Binding-site contacts:
Ligand atom P contacts residue LYS68 of chain 1.A at 3.4 Å.
Ligand atom O3' contacts residue VAL65 of chain 1.A at 3.9 Å.
Ligand atom C3' contacts residue GLY66 of chain 1.A at 3.7 Å.
Ligand atom N3 contacts residue ALA38 of chain 1.A at 3.6 Å.
Ligand atom P contacts residue GLY66 of chain 1.A at 3.6 Å.
Ligand atom P contacts residue LYS68 of chain 1.A at 3.7 Å.
Ligand atom C5' contacts residue TYR39 of chain 1.A at 3.5 Å (hydrophobic).
Ligand atom OP1 contacts residue THR67 of chain 1.A at 3.7 Å.
Ligand atom O3' contacts residue ILE69 of chain 1.A at 3.7 Å.
Ligand atom OP2 contacts residue GLY66 of chain 1.A at 3.8 Å.
Ligand atom OP2 contacts residue THR67 of chain 1.A at 3.5 Å (h-bond).
Ligand atom OP1 contacts residue PRO63 of chain 1.A at 3.9 Å.
Ligand atom OP1 contacts residue VAL65 of chain 1.A at 3.5 Å (h-bond).
Ligand atom P contacts residue ILE69 of chain 1.A at 3.9 Å.
Ligand atom OP1 contacts residue ILE69 of chain 1.A at 3.0 Å (h-bond).
Ligand atom C5' contacts residue GLY66 of chain 1.A at 3.5 Å.
Ligand atom P contacts residue LYS35 of chain 1.A at 3.9 Å.
Ligand atom OP2 contacts residue LYS72 of chain 1.A at 3.3 Å (salt-bridge).
Ligand atom OP2 contacts residue LYS68 of chain 1.A at 3.0 Å (salt-bridge).
Ligand atom N7 contacts residue LYS35 of chain 1.A at 3.7 Å.
Ligand atom OP3 contacts residue LYS35 of chain 1.A at 2.9 Å (salt-bridge).
Ligand atom C4' contacts residue GLY64 of chain 1.A at 3.4 Å.
Ligand atom OP1 contacts residue GLY66 of chain 1.A at 2.7 Å (h-bond).
Ligand atom OP1 contacts residue LYS68 of chain 1.A at 2.7 Å (salt-bridge).
Ligand atom OP1 contacts residue GLY64 of chain 1.A at 2.9 Å (h-bond).
Ligand atom OP1 contacts residue LYS35 of chain 1.A at 3.8 Å.
Ligand atom C3' contacts residue LYS68 of chain 1.A at 3.9 Å.
Ligand atom OP1 contacts residue NA1 of chain 1.F at 2.6 Å (h-bond).
Ligand atom O3' contacts residue GLY64 of chain 1.A at 3.4 Å.
Ligand atom O4' contacts residue ALA38 of chain 1.A at 3.7 Å.
Ligand atom OP1 contacts residue LYS68 of chain 1.A at 3.5 Å (salt-bridge).
Ligand atom C5' contacts residue GLY64 of chain 1.A at 3.4 Å.
Ligand atom OP2 contacts residue GLY66 of chain 1.A at 3.8 Å.
Ligand atom O5' contacts residue GLY66 of chain 1.A at 3.5 Å.
Ligand atom OP2 contacts residue NA1 of chain 1.F at 3.9 Å.
Ligand atom P contacts residue NA1 of chain 1.F at 3.6 Å.
Ligand atom OP2 contacts residue VAL65 of chain 1.A at 3.9 Å.
Ligand atom OP2 contacts residue LYS68 of chain 1.A at 3.2 Å (salt-bridge).
Ligand atom OP1 contacts residue LEU62 of chain 1.A at 3.7 Å.
Ligand atom C8 contacts residue LYS35 of chain 1.A at 3.7 Å.

A protein and the small-molecule ligand that binds it are described below.
Small molecule (SMILES): Cc1cn([C@H]2C[C@H](O[P](=O)(O)OC[C@H]3O[C@@H](n4ccc(N)nc4=O)C[C@@H]3O[P](=O)(O)OC[C@H]3O[C@@H](n4cnc5c(=O)nc(N)[nH]c54)C[C@@H]3O[P](=O)(O)OC[C@H]3O[C@@H](n4cnc5c(=O)nc(N)[nH]c54)C[C@@H]3O)[C@@H](CO[P](=O)(O)O[C@H]3C[C@H](n4cnc5c(=O)nc(N)[nH]c54)O[C@@H]3COP(=O)(O)O)O2)c(=O)[nH]c1=O

Sequence of chain 1.A:
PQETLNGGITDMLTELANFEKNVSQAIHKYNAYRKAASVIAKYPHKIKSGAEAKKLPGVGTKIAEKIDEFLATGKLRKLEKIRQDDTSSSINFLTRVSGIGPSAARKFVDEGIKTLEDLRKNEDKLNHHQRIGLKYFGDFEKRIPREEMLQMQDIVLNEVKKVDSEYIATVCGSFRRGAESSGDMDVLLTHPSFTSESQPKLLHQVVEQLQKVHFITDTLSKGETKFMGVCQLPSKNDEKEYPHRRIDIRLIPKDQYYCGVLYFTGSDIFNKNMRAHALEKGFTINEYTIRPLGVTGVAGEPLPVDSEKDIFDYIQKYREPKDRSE